The small molecule below binds the protein below.
Small molecule (SMILES): [H]/N=C(\N)N[C@H]1C=C(C(=O)O)O[C@@H]([C@H](OC)[C@H](O)CO)[C@@H]1NC(C)=O

Sequence of chain 1.A:
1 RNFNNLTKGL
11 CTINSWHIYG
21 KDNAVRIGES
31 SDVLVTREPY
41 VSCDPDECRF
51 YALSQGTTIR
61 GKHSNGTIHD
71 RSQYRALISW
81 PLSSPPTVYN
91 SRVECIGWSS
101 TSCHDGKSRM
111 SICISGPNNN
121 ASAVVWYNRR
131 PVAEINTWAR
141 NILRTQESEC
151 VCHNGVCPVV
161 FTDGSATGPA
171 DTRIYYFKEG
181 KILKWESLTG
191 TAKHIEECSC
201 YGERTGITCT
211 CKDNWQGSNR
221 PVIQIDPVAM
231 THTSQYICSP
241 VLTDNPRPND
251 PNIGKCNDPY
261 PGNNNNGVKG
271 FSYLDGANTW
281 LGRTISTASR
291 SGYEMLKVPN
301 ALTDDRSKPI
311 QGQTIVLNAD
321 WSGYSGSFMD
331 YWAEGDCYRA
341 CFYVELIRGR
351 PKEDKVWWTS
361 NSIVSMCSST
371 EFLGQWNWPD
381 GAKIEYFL

Binding-site contacts:
Ligand atom C4 contacts residue ASP70 of chain 1.A at 3.6 Å.
Ligand atom C12 contacts residue GLU38 of chain 1.A at 3.7 Å.
Ligand atom O9 contacts residue ARG144 of chain 1.A at 3.4 Å (salt-bridge).
Ligand atom N12 contacts residue TRP98 of chain 1.A at 2.8 Å (h-bond).
Ligand atom O8 contacts residue GLU196 of chain 1.A at 2.7 Å (salt-bridge).
Ligand atom O1A contacts residue ARG37 of chain 1.A at 2.7 Å (salt-bridge).
Ligand atom N12 contacts residue ASP70 of chain 1.A at 3.0 Å (salt-bridge).
Ligand atom C12 contacts residue TRP98 of chain 1.A at 3.3 Å (hydrophobic).
Ligand atom C1 contacts residue TYR324 of chain 1.A at 3.1 Å (hydrophobic).
Ligand atom N13 contacts residue GLU147 of chain 1.A at 3.1 Å (salt-bridge).
Ligand atom N13 contacts residue TRP98 of chain 1.A at 3.0 Å (h-bond).
Ligand atom C2 contacts residue TYR324 of chain 1.A at 2.7 Å (hydrophobic).
Ligand atom O9 contacts residue ALA166 of chain 1.A at 3.3 Å.
Ligand atom C6 contacts residue GLU197 of chain 1.A at 3.7 Å.
Ligand atom C11 contacts residue ILE142 of chain 1.A at 3.7 Å (hydrophobic).
Ligand atom O10 contacts residue ASP70 of chain 1.A at 3.5 Å.
Ligand atom O6 contacts residue TYR324 of chain 1.A at 3.6 Å (h-bond).
Ligand atom O8 contacts residue GLU197 of chain 1.A at 3.7 Å.
Ligand atom C9 contacts residue ALA166 of chain 1.A at 3.7 Å (hydrophobic).
Ligand atom C4 contacts residue GLU38 of chain 1.A at 3.8 Å.
Ligand atom O1A contacts residue ARG290 of chain 1.A at 2.9 Å (salt-bridge).
Ligand atom C9 contacts residue GLU196 of chain 1.A at 3.5 Å.
Ligand atom O1A contacts residue TYR324 of chain 1.A at 3.6 Å (h-bond).
Ligand atom C3 contacts residue TYR324 of chain 1.A at 3.5 Å (hydrophobic).
Ligand atom O8 contacts residue LYS212 of chain 1.A at 2.7 Å (salt-bridge).
Ligand atom O1B contacts residue TYR324 of chain 1.A at 3.6 Å (h-bond).
Ligand atom O10 contacts residue ARG71 of chain 1.A at 2.9 Å (salt-bridge).
Ligand atom N12 contacts residue GLU38 of chain 1.A at 3.8 Å.
Ligand atom C8 contacts residue GLU196 of chain 1.A at 3.6 Å.
Ligand atom C13 contacts residue ARG71 of chain 1.A at 3.6 Å.
Ligand atom C1 contacts residue ARG290 of chain 1.A at 3.5 Å.
Ligand atom O9 contacts residue GLU196 of chain 1.A at 2.7 Å (salt-bridge).
Ligand atom C3 contacts residue GLU38 of chain 1.A at 3.5 Å.
Ligand atom C3 contacts residue ASP70 of chain 1.A at 3.3 Å.
Ligand atom C11 contacts residue TRP98 of chain 1.A at 3.7 Å (hydrophobic).
Ligand atom N4 contacts residue ASP70 of chain 1.A at 2.9 Å (salt-bridge).
Ligand atom N4 contacts residue GLU38 of chain 1.A at 3.4 Å (salt-bridge).
Ligand atom O1B contacts residue ARG290 of chain 1.A at 2.8 Å (salt-bridge).
Ligand atom C8 contacts residue LYS212 of chain 1.A at 3.7 Å.
Ligand atom N12 contacts residue ARG75 of chain 1.A at 3.3 Å (salt-bridge).